Sequence of chain 25.C:
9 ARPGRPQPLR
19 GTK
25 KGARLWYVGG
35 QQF

Sequence of chain 21.A:
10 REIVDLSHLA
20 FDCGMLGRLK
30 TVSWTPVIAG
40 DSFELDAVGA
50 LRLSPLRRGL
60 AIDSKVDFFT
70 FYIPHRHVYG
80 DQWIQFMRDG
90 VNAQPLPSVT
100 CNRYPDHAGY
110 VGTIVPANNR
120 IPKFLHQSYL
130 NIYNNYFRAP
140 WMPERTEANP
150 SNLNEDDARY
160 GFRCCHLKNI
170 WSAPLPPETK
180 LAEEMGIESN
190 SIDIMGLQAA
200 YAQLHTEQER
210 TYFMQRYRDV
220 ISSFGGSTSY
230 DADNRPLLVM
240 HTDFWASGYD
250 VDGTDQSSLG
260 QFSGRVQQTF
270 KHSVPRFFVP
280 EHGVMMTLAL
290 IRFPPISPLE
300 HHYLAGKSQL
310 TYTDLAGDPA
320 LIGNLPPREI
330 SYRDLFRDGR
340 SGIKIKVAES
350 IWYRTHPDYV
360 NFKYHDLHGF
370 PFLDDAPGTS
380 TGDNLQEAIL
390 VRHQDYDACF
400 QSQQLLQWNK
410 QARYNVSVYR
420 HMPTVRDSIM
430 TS

Binding-site contacts:
Ligand atom C3' contacts residue ASN414 of chain 21.A at 4.5 Å.
Ligand atom OP1 contacts residue ARG412 of chain 21.A at 3.8 Å.
Ligand atom C4' contacts residue ARG412 of chain 21.A at 4.4 Å.
Ligand atom C5' contacts residue ASN414 of chain 21.A at 3.3 Å.
Ligand atom C3' contacts residue VAL47 of chain 21.A at 4.0 Å (hydrophobic).
Ligand atom O3' contacts residue VAL47 of chain 21.A at 3.1 Å.
Ligand atom P contacts residue ARG412 of chain 21.A at 2.7 Å.
Ligand atom C1' contacts residue ASN414 of chain 21.A at 4.1 Å.
Ligand atom O5' contacts residue ARG412 of chain 21.A at 3.1 Å (salt-bridge).
Ligand atom C4' contacts residue VAL47 of chain 21.A at 4.1 Å (hydrophobic).
Ligand atom C4' contacts residue ASN414 of chain 21.A at 3.0 Å.
Ligand atom OP1 contacts residue ARG18 of chain 25.C at 4.0 Å.
Ligand atom OP2 contacts residue ARG412 of chain 21.A at 1.4 Å (salt-bridge).
Ligand atom O3' contacts residue ARG412 of chain 21.A at 4.3 Å.
Ligand atom OP2 contacts residue ARG18 of chain 25.C at 3.7 Å.
Ligand atom OP2 contacts residue LYS21 of chain 25.C at 2.7 Å (salt-bridge).
Ligand atom C5' contacts residue ARG412 of chain 21.A at 3.0 Å.
Ligand atom OP1 contacts residue LYS21 of chain 25.C at 3.9 Å.
Ligand atom C2' contacts residue VAL47 of chain 21.A at 4.3 Å (hydrophobic).
Ligand atom O4' contacts residue ASN414 of chain 21.A at 2.9 Å (h-bond).
Ligand atom P contacts residue LYS21 of chain 25.C at 3.4 Å.

A small-molecule ligand and the protein it binds are described below.
Small molecule (SMILES): Nc1ccn([C@H]2C[C@H](O)[C@@H](COP(=O)(O)O)O2)c(=O)n1